Sequence of chain 1.A:
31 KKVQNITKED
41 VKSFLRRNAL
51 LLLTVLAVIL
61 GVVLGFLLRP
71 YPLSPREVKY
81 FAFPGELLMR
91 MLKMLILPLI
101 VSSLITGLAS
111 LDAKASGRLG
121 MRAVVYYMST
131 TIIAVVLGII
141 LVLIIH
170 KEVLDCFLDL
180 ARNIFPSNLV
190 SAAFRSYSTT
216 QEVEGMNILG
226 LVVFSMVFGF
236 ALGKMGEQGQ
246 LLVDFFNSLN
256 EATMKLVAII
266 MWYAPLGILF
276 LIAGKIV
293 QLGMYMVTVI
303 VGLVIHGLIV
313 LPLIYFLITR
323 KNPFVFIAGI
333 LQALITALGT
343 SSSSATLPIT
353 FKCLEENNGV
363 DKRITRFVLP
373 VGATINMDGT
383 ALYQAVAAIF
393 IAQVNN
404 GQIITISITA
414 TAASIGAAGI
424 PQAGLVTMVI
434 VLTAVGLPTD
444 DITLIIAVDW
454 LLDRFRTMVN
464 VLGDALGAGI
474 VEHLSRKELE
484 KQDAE

Binding-site contacts:
Ligand atom OXT contacts residue THR460 of chain 1.A at 3.8 Å.
Ligand atom OD2 contacts residue ASP456 of chain 1.A at 3.1 Å (salt-bridge).
Ligand atom CG contacts residue THR382 of chain 1.A at 3.7 Å.
Ligand atom CG contacts residue ASP456 of chain 1.A at 3.8 Å.
Ligand atom N contacts residue ILE423 of chain 1.A at 3.5 Å (h-bond).
Ligand atom OXT contacts residue SER344 of chain 1.A at 3.4 Å.
Ligand atom O contacts residue SER345 of chain 1.A at 2.9 Å (h-bond).
Ligand atom C contacts residue SER345 of chain 1.A at 3.7 Å.
Ligand atom OXT contacts residue SER343 of chain 1.A at 3.2 Å (h-bond).
Ligand atom CA contacts residue THR460 of chain 1.A at 3.4 Å.
Ligand atom OD1 contacts residue ARG459 of chain 1.A at 3.7 Å.
Ligand atom N contacts residue ASP456 of chain 1.A at 3.0 Å (salt-bridge).
Ligand atom N contacts residue THR460 of chain 1.A at 2.9 Å (h-bond).
Ligand atom N contacts residue SER343 of chain 1.A at 2.8 Å (h-bond).
Ligand atom O contacts residue THR460 of chain 1.A at 3.9 Å.
Ligand atom CB contacts residue THR382 of chain 1.A at 3.9 Å.
Ligand atom CG contacts residue ARG459 of chain 1.A at 3.9 Å.
Ligand atom CB contacts residue ILE423 of chain 1.A at 3.6 Å (hydrophobic).
Ligand atom CG contacts residue GLY427 of chain 1.A at 3.5 Å.
Ligand atom CA contacts residue ASN463 of chain 1.A at 3.7 Å.
Ligand atom OD2 contacts residue ARG459 of chain 1.A at 3.4 Å (salt-bridge).
Ligand atom CG contacts residue ALA426 of chain 1.A at 3.8 Å (hydrophobic).
Ligand atom CG contacts residue ILE423 of chain 1.A at 4.0 Å (hydrophobic).
Ligand atom CB contacts residue ALA421 of chain 1.A at 3.4 Å (hydrophobic).
Ligand atom OD2 contacts residue ILE423 of chain 1.A at 3.4 Å (h-bond).
Ligand atom C contacts residue GLY422 of chain 1.A at 4.0 Å.
Ligand atom OD2 contacts residue GLN425 of chain 1.A at 3.9 Å.
Ligand atom C contacts residue SER343 of chain 1.A at 3.9 Å.
Ligand atom OXT contacts residue ILE423 of chain 1.A at 3.5 Å (h-bond).
Ligand atom CA contacts residue SER343 of chain 1.A at 3.9 Å.
Ligand atom OD1 contacts residue THR382 of chain 1.A at 2.7 Å (h-bond).
Ligand atom OD2 contacts residue GLY427 of chain 1.A at 2.9 Å (h-bond).
Ligand atom OD2 contacts residue ALA426 of chain 1.A at 3.1 Å (h-bond).
Ligand atom OXT contacts residue SER345 of chain 1.A at 2.8 Å (h-bond).
Ligand atom OD1 contacts residue GLY427 of chain 1.A at 3.4 Å.
Ligand atom C contacts residue THR460 of chain 1.A at 3.5 Å.
Ligand atom OD1 contacts residue ALA426 of chain 1.A at 3.9 Å.
Ligand atom OXT contacts residue GLY422 of chain 1.A at 3.1 Å.
Ligand atom C contacts residue ASN463 of chain 1.A at 3.6 Å.
Ligand atom O contacts residue ASN463 of chain 1.A at 2.8 Å (h-bond).

A small-molecule ligand and the protein it binds are described below.
Small molecule (SMILES): N[C@@H](CC(=O)O)C(=O)O